This small molecule binds to this protein.
Small molecule (SMILES): O=C(NC1COC1)c1cc2[nH]c(-c3ccccc3)nc2cc1NC(=O)c1cc(C2CC2)c[nH]c1=O

Sequence of chain 1.C:
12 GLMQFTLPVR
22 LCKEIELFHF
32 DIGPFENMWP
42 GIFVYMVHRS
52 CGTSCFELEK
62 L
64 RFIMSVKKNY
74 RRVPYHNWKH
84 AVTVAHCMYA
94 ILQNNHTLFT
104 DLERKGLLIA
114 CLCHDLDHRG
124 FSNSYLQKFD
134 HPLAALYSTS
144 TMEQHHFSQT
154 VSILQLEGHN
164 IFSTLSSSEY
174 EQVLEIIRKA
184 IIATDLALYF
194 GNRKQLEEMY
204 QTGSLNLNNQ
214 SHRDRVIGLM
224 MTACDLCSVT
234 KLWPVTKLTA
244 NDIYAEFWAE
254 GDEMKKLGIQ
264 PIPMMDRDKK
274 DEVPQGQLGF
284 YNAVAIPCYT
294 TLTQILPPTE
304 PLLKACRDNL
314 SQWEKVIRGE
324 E

Binding-site contacts:
Ligand atom C25 contacts residue PHE283 of chain 1.C at 3.4 Å (hydrophobic).
Ligand atom O26 contacts residue PHE283 of chain 1.C at 3.7 Å.
Ligand atom C11 contacts residue GLU275 of chain 1.C at 3.6 Å.
Ligand atom N7 contacts residue MET267 of chain 1.C at 3.6 Å.
Ligand atom C35 contacts residue LEU229 of chain 1.C at 3.6 Å (hydrophobic).
Ligand atom C29 contacts residue LEU229 of chain 1.C at 3.8 Å (hydrophobic).
Ligand atom C5 contacts residue TYR247 of chain 1.C at 3.5 Å (hydrophobic).
Ligand atom C10 contacts residue GLY279 of chain 1.C at 3.6 Å.
Ligand atom C14 contacts residue GLU275 of chain 1.C at 3.1 Å.
Ligand atom C13 contacts residue PRO266 of chain 1.C at 3.6 Å (hydrophobic).
Ligand atom N9 contacts residue TYR247 of chain 1.C at 2.7 Å (h-bond).
Ligand atom O26 contacts residue GLN280 of chain 1.C at 3.0 Å (h-bond).
Ligand atom C13 contacts residue GLU275 of chain 1.C at 3.6 Å.
Ligand atom C8 contacts residue MET267 of chain 1.C at 3.6 Å (hydrophobic).
Ligand atom C34 contacts residue SER231 of chain 1.C at 3.1 Å.
Ligand atom C27 contacts residue PHE283 of chain 1.C at 3.6 Å (hydrophobic).
Ligand atom C16 contacts residue PHE283 of chain 1.C at 3.3 Å (hydrophobic).
Ligand atom C2 contacts residue MET267 of chain 1.C at 3.4 Å (hydrophobic).
Ligand atom C12 contacts residue GLU275 of chain 1.C at 3.1 Å.
Ligand atom O33 contacts residue PHE283 of chain 1.C at 3.7 Å.
Ligand atom C31 contacts residue PHE283 of chain 1.C at 3.6 Å (hydrophobic).
Ligand atom C1 contacts residue MET267 of chain 1.C at 3.5 Å (hydrophobic).
Ligand atom C34 contacts residue ILE246 of chain 1.C at 3.4 Å (hydrophobic).
Ligand atom C35 contacts residue SER231 of chain 1.C at 3.5 Å.
Ligand atom C8 contacts residue GLY279 of chain 1.C at 3.5 Å.
Ligand atom N9 contacts residue MET267 of chain 1.C at 3.7 Å.
Ligand atom C3 contacts residue MET267 of chain 1.C at 3.6 Å (hydrophobic).
Ligand atom O18 contacts residue PHE283 of chain 1.C at 3.1 Å.
Ligand atom C10 contacts residue MET267 of chain 1.C at 3.7 Å (hydrophobic).
Ligand atom C4 contacts residue TYR247 of chain 1.C at 3.6 Å (hydrophobic).
Ligand atom C5 contacts residue MET267 of chain 1.C at 3.5 Å (hydrophobic).
Ligand atom C14 contacts residue LYS272 of chain 1.C at 3.5 Å.
Ligand atom C14 contacts residue VAL276 of chain 1.C at 3.8 Å (hydrophobic).
Ligand atom N23 contacts residue PHE283 of chain 1.C at 3.3 Å.
Ligand atom C24 contacts residue PHE283 of chain 1.C at 3.6 Å (hydrophobic).
Ligand atom C6 contacts residue MET267 of chain 1.C at 3.6 Å (hydrophobic).
Ligand atom C4 contacts residue MET267 of chain 1.C at 3.7 Å (hydrophobic).
Ligand atom C14 contacts residue PRO266 of chain 1.C at 3.7 Å (hydrophobic).
Ligand atom N17 contacts residue MET267 of chain 1.C at 3.7 Å.
Ligand atom C32 contacts residue TYR78 of chain 1.C at 3.7 Å (hydrophobic).